Binding-site contacts:
Ligand atom OAD contacts residue GLY33 of chain 1.F at 3.5 Å.
Ligand atom OAB contacts residue GLY33 of chain 1.F at 2.8 Å (h-bond).
Ligand atom OAE contacts residue ILE135 of chain 1.F at 3.7 Å.
Ligand atom CAL contacts residue MET151 of chain 1.F at 3.6 Å (hydrophobic).
Ligand atom OAB contacts residue SER104 of chain 1.F at 4.0 Å.
Ligand atom OAC contacts residue ASN132 of chain 1.F at 2.7 Å (h-bond).
Ligand atom CAA contacts residue LEU34 of chain 1.F at 3.5 Å (hydrophobic).
Ligand atom OAC contacts residue ILE191 of chain 1.F at 3.9 Å.
Ligand atom CAO contacts residue SER155 of chain 1.F at 4.0 Å.
Ligand atom OAB contacts residue ALA103 of chain 1.F at 3.1 Å.
Ligand atom CAQ contacts residue ALA103 of chain 1.F at 3.4 Å (hydrophobic).
Ligand atom CAI contacts residue PRO129 of chain 1.F at 4.0 Å (hydrophobic).
Ligand atom OAE contacts residue ASN154 of chain 1.F at 3.6 Å.
Ligand atom CAQ contacts residue HIS241 of chain 1.F at 3.9 Å.
Ligand atom CAR contacts residue PRO129 of chain 1.F at 3.8 Å (hydrophobic).
Ligand atom OAC contacts residue PRO188 of chain 1.F at 3.8 Å.
Ligand atom CAI contacts residue ASN132 of chain 1.F at 3.4 Å.
Ligand atom CAM contacts residue PHE242 of chain 1.F at 4.0 Å (hydrophobic).
Ligand atom CAT contacts residue TRP183 of chain 1.F at 3.9 Å (hydrophobic).
Ligand atom OAC contacts residue PRO192 of chain 1.F at 3.1 Å.
Ligand atom CAQ contacts residue TRP183 of chain 1.F at 3.9 Å (hydrophobic).
Ligand atom CAS contacts residue TRP183 of chain 1.F at 3.4 Å (hydrophobic).
Ligand atom CAN contacts residue LEU136 of chain 1.F at 4.0 Å (hydrophobic).
Ligand atom CAH contacts residue ILE191 of chain 1.F at 3.7 Å (hydrophobic).
Ligand atom CAU contacts residue ALA103 of chain 1.F at 3.8 Å (hydrophobic).
Ligand atom OAD contacts residue TRP183 of chain 1.F at 2.8 Å (h-bond).
Ligand atom CAR contacts residue ASN132 of chain 1.F at 3.5 Å.
Ligand atom CAL contacts residue SER155 of chain 1.F at 3.7 Å.
Ligand atom OAD contacts residue SER104 of chain 1.F at 3.2 Å (h-bond).
Ligand atom CAA contacts residue TRP183 of chain 1.F at 3.4 Å (hydrophobic).
Ligand atom CAJ contacts residue PHE220 of chain 1.F at 3.7 Å (hydrophobic).
Ligand atom CAM contacts residue HIS241 of chain 1.F at 3.7 Å.
Ligand atom CAU contacts residue TRP183 of chain 1.F at 3.5 Å (hydrophobic).
Ligand atom OAE contacts residue ALA158 of chain 1.F at 3.9 Å.
Ligand atom OAD contacts residue TYR187 of chain 1.F at 3.6 Å.
Ligand atom CAM contacts residue SER155 of chain 1.F at 3.9 Å.
Ligand atom OAP contacts residue HIS241 of chain 1.F at 3.4 Å (h-bond).
Ligand atom CAH contacts residue TRP183 of chain 1.F at 3.9 Å (hydrophobic).
Ligand atom OAC contacts residue PRO129 of chain 1.F at 3.6 Å.
Ligand atom OAB contacts residue TRP183 of chain 1.F at 3.8 Å.

This protein binds this small molecule.
Small molecule (SMILES): C[C@H]1CCC[C@H](O)CCC/C=C/c2cc(O)cc(O)c2C(=O)O1

Sequence of chain 1.F:
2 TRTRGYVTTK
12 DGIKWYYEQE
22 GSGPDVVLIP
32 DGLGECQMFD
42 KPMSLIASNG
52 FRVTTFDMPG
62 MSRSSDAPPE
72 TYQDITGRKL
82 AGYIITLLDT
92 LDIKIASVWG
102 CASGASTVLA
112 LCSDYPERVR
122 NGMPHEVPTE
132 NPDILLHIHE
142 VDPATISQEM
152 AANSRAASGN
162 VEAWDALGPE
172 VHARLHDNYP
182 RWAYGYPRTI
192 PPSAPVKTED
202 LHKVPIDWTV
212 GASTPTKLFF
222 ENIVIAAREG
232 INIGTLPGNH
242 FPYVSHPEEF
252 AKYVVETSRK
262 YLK